Binding-site contacts:
Ligand atom OD1 contacts residue TYR62 of chain 1.A at 3.4 Å.
Ligand atom C contacts residue THR146 of chain 1.A at 3.4 Å.
Ligand atom CD1 contacts residue TYR9 of chain 1.A at 3.6 Å (hydrophobic).
Ligand atom C contacts residue TRP150 of chain 1.A at 3.6 Å (hydrophobic).
Ligand atom N contacts residue ASN66 of chain 1.A at 2.9 Å (h-bond).
Ligand atom N contacts residue TYR102 of chain 1.A at 2.9 Å (h-bond).
Ligand atom O contacts residue TYR87 of chain 1.A at 2.7 Å (h-bond).
Ligand atom C contacts residue TYR87 of chain 1.A at 3.5 Å (hydrophobic).
Ligand atom OG1 contacts residue TYR9 of chain 1.A at 3.5 Å.
Ligand atom O contacts residue ARG100 of chain 1.A at 2.9 Å (salt-bridge).
Ligand atom CD1 contacts residue TYR7 of chain 1.A at 3.3 Å (hydrophobic).
Ligand atom OG1 contacts residue ALA73 of chain 1.A at 3.4 Å.
Ligand atom N contacts residue TRP170 of chain 1.A at 3.3 Å.
Ligand atom CD2 contacts residue ASN66 of chain 1.A at 3.3 Å.
Ligand atom CB contacts residue TYR162 of chain 1.A at 3.5 Å (hydrophobic).
Ligand atom OD2 contacts residue ARG65 of chain 1.A at 2.8 Å (salt-bridge).
Ligand atom CD1 contacts residue TYR155 of chain 1.A at 3.3 Å (hydrophobic).
Ligand atom O contacts residue TRP150 of chain 1.A at 3.4 Å.
Ligand atom OXT contacts residue ASN83 of chain 1.A at 2.9 Å (h-bond).
Ligand atom C contacts residue ASN66 of chain 1.A at 3.6 Å.
Ligand atom OXT contacts residue TYR87 of chain 1.A at 3.4 Å (h-bond).
Ligand atom CG contacts residue ARG65 of chain 1.A at 3.5 Å.
Ligand atom OG1 contacts residue ARG100 of chain 1.A at 3.3 Å (salt-bridge).
Ligand atom O contacts residue TYR162 of chain 1.A at 2.7 Å (h-bond).
Ligand atom CD1 contacts residue THR76 of chain 1.A at 3.2 Å.
Ligand atom OD1 contacts residue ASN66 of chain 1.A at 2.9 Å (h-bond).
Ligand atom CD1 contacts residue GLY80 of chain 1.A at 3.3 Å.
Ligand atom CA contacts residue TYR162 of chain 1.A at 3.5 Å (hydrophobic).
Ligand atom CE2 contacts residue ASP159 of chain 1.A at 3.4 Å.
Ligand atom CE1 contacts residue TYR7 of chain 1.A at 3.4 Å (hydrophobic).
Ligand atom OD1 contacts residue ARG65 of chain 1.A at 3.0 Å (salt-bridge).
Ligand atom OD1 contacts residue TRP170 of chain 1.A at 3.5 Å.
Ligand atom CB contacts residue ASN69 of chain 1.A at 3.4 Å.
Ligand atom O contacts residue ASN69 of chain 1.A at 3.0 Å (h-bond).
Ligand atom O contacts residue THR146 of chain 1.A at 2.6 Å (h-bond).
Ligand atom CA contacts residue TYR102 of chain 1.A at 3.4 Å (hydrophobic).
Ligand atom CA contacts residue ASN66 of chain 1.A at 3.2 Å.
Ligand atom CB contacts residue TYR102 of chain 1.A at 3.4 Å (hydrophobic).
Ligand atom O contacts residue LYS149 of chain 1.A at 3.1 Å.
Ligand atom O contacts residue TRP150 of chain 1.A at 2.8 Å (h-bond).

Sequence of chain 1.A:
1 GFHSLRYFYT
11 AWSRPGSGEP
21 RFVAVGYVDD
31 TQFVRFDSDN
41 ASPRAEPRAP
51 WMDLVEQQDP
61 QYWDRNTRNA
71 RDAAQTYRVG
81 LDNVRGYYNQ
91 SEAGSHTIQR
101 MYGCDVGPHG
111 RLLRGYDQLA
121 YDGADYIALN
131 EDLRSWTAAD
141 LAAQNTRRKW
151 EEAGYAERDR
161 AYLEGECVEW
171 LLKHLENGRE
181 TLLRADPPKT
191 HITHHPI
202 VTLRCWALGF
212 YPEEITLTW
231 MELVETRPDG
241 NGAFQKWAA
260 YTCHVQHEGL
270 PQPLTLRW

A small-molecule ligand and the protein it binds are described below.
Small molecule (SMILES): CC(C)C[C@H](NC(=O)[C@H](Cc1ccccc1)NC(=O)[C@@H](NC(=O)[C@H](CC(N)=O)NC(=O)[C@H](C)NC(=O)[C@H](Cc1ccccc1)NC(=O)[C@@H](N)CC(=O)O)[C@@H](C)O)C(=O)N1CCC[C@H]1C(=O)O